Binding-site contacts:
Ligand atom OP2 contacts residue ASN491 of chain 27.A at 2.9 Å.
Ligand atom C5 contacts residue ASP497 of chain 28.A at 3.1 Å.
Ligand atom N6 contacts residue GLN410 of chain 27.A at 2.7 Å (h-bond).
Ligand atom N7 contacts residue GLN499 of chain 28.A at 2.8 Å (h-bond).
Ligand atom O6 contacts residue ASP401 of chain 28.A at 2.7 Å (salt-bridge).
Ligand atom N4 contacts residue ARG170 of chain 27.A at 0.6 Å (salt-bridge).
Ligand atom OP1 contacts residue PRO289 of chain 28.A at 3.2 Å.
Ligand atom C5 contacts residue ASN491 of chain 27.A at 2.3 Å.
Ligand atom O3' contacts residue VAL492 of chain 27.A at 3.2 Å.
Ligand atom O4' contacts residue THR558 of chain 27.A at 3.1 Å.
Ligand atom N6 contacts residue SER555 of chain 27.A at 3.1 Å.
Ligand atom C4 contacts residue ASN491 of chain 27.A at 2.5 Å.
Ligand atom O3' contacts residue PRO289 of chain 28.A at 3.1 Å.
Ligand atom O2 contacts residue DG2 of chain 28.B at 2.8 Å (h-bond).
Ligand atom N4 contacts residue DG2 of chain 28.B at 2.9 Å (h-bond).
Ligand atom N2 contacts residue SER403 of chain 28.A at 3.0 Å (h-bond).
Ligand atom OP1 contacts residue GLY284 of chain 28.A at 3.0 Å.
Ligand atom C2 contacts residue ASP401 of chain 28.A at 3.1 Å.
Ligand atom C2 contacts residue MET398 of chain 28.A at 2.7 Å (hydrophobic).
Ligand atom C6 contacts residue ASN491 of chain 27.A at 3.1 Å.
Ligand atom O2 contacts residue LYS559 of chain 27.A at 2.8 Å (salt-bridge).
Ligand atom OP2 contacts residue SER287 of chain 28.A at 2.9 Å.
Ligand atom C4 contacts residue ARG170 of chain 27.A at 1.2 Å.
Ligand atom C4 contacts residue ASP497 of chain 28.A at 3.1 Å.
Ligand atom O2 contacts residue THR558 of chain 27.A at 2.7 Å (h-bond).
Ligand atom N4 contacts residue ASN491 of chain 27.A at 2.7 Å (h-bond).
Ligand atom OP1 contacts residue PRO501 of chain 28.A at 3.1 Å.
Ligand atom N7 contacts residue THR498 of chain 28.A at 3.1 Å.
Ligand atom N1 contacts residue ASP401 of chain 28.A at 2.6 Å (salt-bridge).
Ligand atom N3 contacts residue ARG170 of chain 27.A at 2.0 Å (salt-bridge).
Ligand atom O3' contacts residue LYS178 of chain 27.A at 2.9 Å.
Ligand atom C5 contacts residue ARG170 of chain 27.A at 2.4 Å.
Ligand atom O2 contacts residue PRO171 of chain 27.A at 3.0 Å (h-bond).
Ligand atom C2 contacts residue ASP399 of chain 28.A at 3.1 Å.
Ligand atom OP2 contacts residue VAL492 of chain 27.A at 2.5 Å (h-bond).
Ligand atom N2 contacts residue ASP401 of chain 28.A at 2.8 Å (salt-bridge).
Ligand atom O4' contacts residue GLN499 of chain 28.A at 3.0 Å (h-bond).
Ligand atom N1 contacts residue MET398 of chain 28.A at 3.0 Å.
Ligand atom N3 contacts residue DG2 of chain 28.B at 2.9 Å (h-bond).
Ligand atom N1 contacts residue PRO545 of chain 27.A at 3.2 Å.

Sequence of chain 28.A:
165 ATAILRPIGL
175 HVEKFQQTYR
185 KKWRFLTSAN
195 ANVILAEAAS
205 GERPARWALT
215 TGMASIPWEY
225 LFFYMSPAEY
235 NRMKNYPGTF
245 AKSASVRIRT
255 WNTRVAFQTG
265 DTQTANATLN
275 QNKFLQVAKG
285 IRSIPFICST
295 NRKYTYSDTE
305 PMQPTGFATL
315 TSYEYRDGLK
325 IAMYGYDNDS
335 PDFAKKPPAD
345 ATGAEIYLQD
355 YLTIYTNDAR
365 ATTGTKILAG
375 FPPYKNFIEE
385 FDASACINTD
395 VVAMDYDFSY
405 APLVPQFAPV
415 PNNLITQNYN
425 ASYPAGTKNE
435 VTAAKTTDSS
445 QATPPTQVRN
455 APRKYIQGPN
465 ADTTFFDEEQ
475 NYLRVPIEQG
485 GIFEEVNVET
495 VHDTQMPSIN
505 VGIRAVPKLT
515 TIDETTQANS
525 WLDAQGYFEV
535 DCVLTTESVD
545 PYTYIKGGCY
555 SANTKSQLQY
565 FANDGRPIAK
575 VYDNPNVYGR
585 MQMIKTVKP

The small molecule below binds the protein below.
Small molecule (SMILES): N=c1ccn([C@H]2C[C@H](O[P](=O)(O)OC[C@H]3O[C@@H](n4cnc5c(N)ncnc54)C[C@@H]3O[P](=O)(O)OC[C@H]3O[C@@H](n4cnc5c(N)ncnc54)C[C@@H]3O)[C@@H](CO[P](=O)(O)O[C@H]3C[C@H](n4ccc(N)nc4=O)O[C@@H]3CO[P](=O)(O)O[C@H]3C[C@H](n4cnc5c(=O)nc(N)[nH]c54)O[C@@H]3CO[P](=O)(O)O[C@H]3C[C@H](n4cnc5c(=O)nc(N)[nH]c54)O[C@@H]3CO[P](=O)(O)O[C@H]3C[C@H](n4cnc5c(N)ncnc54)O[C@@H]3CO[P](=O)(O)O[C@H]3C[C@H](n4ccc(N)nc4=O)O[C@@H]3COP(=O)=O)O2)c(=O)[nH]1

Sequence of chain 27.A:
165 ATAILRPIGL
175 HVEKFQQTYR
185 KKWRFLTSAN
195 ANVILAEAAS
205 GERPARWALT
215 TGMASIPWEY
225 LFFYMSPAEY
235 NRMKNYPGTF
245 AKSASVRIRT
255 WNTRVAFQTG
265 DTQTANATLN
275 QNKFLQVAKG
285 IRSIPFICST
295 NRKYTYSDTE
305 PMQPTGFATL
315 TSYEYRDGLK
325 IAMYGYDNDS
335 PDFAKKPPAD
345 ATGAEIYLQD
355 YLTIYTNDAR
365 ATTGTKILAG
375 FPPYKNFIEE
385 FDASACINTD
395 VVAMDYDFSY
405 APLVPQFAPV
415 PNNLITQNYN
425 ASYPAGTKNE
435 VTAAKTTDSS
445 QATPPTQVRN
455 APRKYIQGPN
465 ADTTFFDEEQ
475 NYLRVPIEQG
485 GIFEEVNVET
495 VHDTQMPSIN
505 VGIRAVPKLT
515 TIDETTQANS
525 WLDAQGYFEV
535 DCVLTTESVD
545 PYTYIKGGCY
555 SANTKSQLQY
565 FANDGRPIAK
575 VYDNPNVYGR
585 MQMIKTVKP